Binding-site contacts:
Ligand atom C3 contacts residue TYR94 of chain 1.A at 3.3 Å (hydrophobic).
Ligand atom C2 contacts residue LYS99 of chain 1.B at 3.8 Å.
Ligand atom C2 contacts residue THR33 of chain 1.B at 3.8 Å.
Ligand atom C1 contacts residue THR33 of chain 1.B at 3.8 Å.
Ligand atom C1 contacts residue ALA31 of chain 1.B at 3.2 Å (hydrophobic).
Ligand atom O6 contacts residue ASP106 of chain 1.B at 3.3 Å (salt-bridge).
Ligand atom C4 contacts residue SER105 of chain 1.B at 3.5 Å.
Ligand atom O2 contacts residue ALA31 of chain 1.B at 3.3 Å (h-bond).
Ligand atom O6 contacts residue TYR94 of chain 1.A at 3.7 Å.
Ligand atom O2 contacts residue THR33 of chain 1.B at 2.8 Å (h-bond).
Ligand atom O4 contacts residue TYR94 of chain 1.A at 3.7 Å.
Ligand atom C3 contacts residue ALA31 of chain 1.B at 3.7 Å (hydrophobic).
Ligand atom O2 contacts residue LYS99 of chain 1.B at 2.9 Å (salt-bridge).
Ligand atom C6 contacts residue ASP106 of chain 1.B at 3.5 Å.
Ligand atom O3 contacts residue GLY100 of chain 1.B at 3.2 Å.
Ligand atom O4 contacts residue TYR57 of chain 1.B at 3.9 Å.
Ligand atom O4 contacts residue ASP108 of chain 1.B at 2.9 Å (salt-bridge).
Ligand atom O5 contacts residue THR33 of chain 1.B at 3.1 Å (h-bond).
Ligand atom O3 contacts residue LYS99 of chain 1.B at 3.3 Å (salt-bridge).
Ligand atom O6 contacts residue GLY93 of chain 1.A at 2.7 Å (h-bond).
Ligand atom O3 contacts residue LEU104 of chain 1.B at 3.7 Å.
Ligand atom O2 contacts residue HIS32 of chain 1.B at 3.4 Å.
Ligand atom C6 contacts residue GLY93 of chain 1.A at 3.6 Å.
Ligand atom O4 contacts residue LYS99 of chain 1.B at 3.6 Å.
Ligand atom O3 contacts residue TYR94 of chain 1.A at 2.6 Å (h-bond).
Ligand atom O4 contacts residue ASN107 of chain 1.B at 3.3 Å (h-bond).
Ligand atom O5 contacts residue SER105 of chain 1.B at 3.8 Å.
Ligand atom C4 contacts residue LYS99 of chain 1.B at 3.9 Å.
Ligand atom O6 contacts residue SER105 of chain 1.B at 3.4 Å.
Ligand atom C5 contacts residue SER105 of chain 1.B at 3.7 Å.
Ligand atom O6 contacts residue THR33 of chain 1.B at 2.7 Å (h-bond).
Ligand atom O6 contacts residue LYS99 of chain 1.B at 3.5 Å.
Ligand atom O4 contacts residue ASP106 of chain 1.B at 3.4 Å.
Ligand atom C6 contacts residue THR33 of chain 1.B at 3.8 Å.
Ligand atom O3 contacts residue ALA31 of chain 1.B at 2.7 Å (h-bond).
Ligand atom O3 contacts residue ASP108 of chain 1.B at 2.7 Å (salt-bridge).
Ligand atom C2 contacts residue ALA31 of chain 1.B at 3.4 Å (hydrophobic).
Ligand atom O4 contacts residue SER105 of chain 1.B at 2.8 Å (h-bond).
Ligand atom C3 contacts residue ASP108 of chain 1.B at 3.5 Å.
Ligand atom C3 contacts residue SER105 of chain 1.B at 3.4 Å.

Sequence of chain 1.A:
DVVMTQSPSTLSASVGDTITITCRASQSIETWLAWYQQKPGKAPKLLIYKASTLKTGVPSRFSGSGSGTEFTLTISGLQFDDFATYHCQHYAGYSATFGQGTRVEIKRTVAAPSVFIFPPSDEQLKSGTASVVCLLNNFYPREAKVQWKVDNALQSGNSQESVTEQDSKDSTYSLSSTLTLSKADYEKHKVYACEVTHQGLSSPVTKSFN

A small-molecule ligand and the protein it binds are described below.
Small molecule (SMILES): OC[C@H]1O[C@H](O[C@@H]2[C@@H](O[C@@H]3[C@@H](O[C@@H]4[C@H](O)[C@@H](O)O[C@H](CO)[C@H]4O)O[C@H](CO)[C@@H](O)[C@@H]3O)O[C@H](CO)[C@@H](O)[C@@H]2O)[C@@H](O)[C@@H](O)[C@@H]1O

Sequence of chain 1.B:
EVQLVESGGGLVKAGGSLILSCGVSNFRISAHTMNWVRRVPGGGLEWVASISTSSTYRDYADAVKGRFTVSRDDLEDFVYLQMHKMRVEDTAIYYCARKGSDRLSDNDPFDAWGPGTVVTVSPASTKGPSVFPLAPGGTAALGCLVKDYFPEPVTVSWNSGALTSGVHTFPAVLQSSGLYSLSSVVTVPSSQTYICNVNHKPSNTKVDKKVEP